Sequence of chain 19.C:
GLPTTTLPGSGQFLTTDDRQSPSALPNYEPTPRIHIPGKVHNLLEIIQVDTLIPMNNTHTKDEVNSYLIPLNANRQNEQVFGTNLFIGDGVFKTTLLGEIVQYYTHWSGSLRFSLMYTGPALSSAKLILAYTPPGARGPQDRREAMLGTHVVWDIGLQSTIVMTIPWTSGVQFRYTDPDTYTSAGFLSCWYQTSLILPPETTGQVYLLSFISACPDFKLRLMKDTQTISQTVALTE

Sequence of chain 18.A:
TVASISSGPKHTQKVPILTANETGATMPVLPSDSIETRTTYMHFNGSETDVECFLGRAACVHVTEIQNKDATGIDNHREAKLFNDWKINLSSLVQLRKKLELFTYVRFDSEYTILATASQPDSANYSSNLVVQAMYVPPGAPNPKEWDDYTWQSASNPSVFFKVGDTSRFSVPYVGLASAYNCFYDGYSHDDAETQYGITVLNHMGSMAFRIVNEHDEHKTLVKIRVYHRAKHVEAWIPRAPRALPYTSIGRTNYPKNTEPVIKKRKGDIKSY

Sequence of chain 18.C:
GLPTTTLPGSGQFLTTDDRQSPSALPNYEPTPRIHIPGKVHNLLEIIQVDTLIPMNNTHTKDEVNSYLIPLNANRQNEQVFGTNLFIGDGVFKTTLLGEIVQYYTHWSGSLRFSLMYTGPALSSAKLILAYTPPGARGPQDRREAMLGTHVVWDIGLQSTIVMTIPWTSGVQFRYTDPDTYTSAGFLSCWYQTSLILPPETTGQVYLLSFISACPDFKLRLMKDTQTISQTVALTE

Binding-site contacts:
Ligand atom N3A contacts residue ALA24 of chain 18.C at 3.6 Å.
Ligand atom C5 contacts residue LEU106 of chain 18.A at 3.5 Å (hydrophobic).
Ligand atom C4A contacts residue PRO174 of chain 18.A at 3.3 Å (hydrophobic).
Ligand atom C3 contacts residue LEU106 of chain 18.A at 3.4 Å (hydrophobic).
Ligand atom CL1 contacts residue LEU25 of chain 18.C at 3.5 Å.
Ligand atom C4 contacts residue LEU106 of chain 18.A at 2.5 Å (hydrophobic).
Ligand atom C3B contacts residue MET224 of chain 18.A at 3.4 Å (hydrophobic).
Ligand atom C1B contacts residue TYR152 of chain 18.A at 3.8 Å (hydrophobic).
Ligand atom C5A contacts residue ALA150 of chain 18.A at 3.2 Å (hydrophobic).
Ligand atom C5A contacts residue VAL176 of chain 18.A at 3.2 Å (hydrophobic).
Ligand atom O1 contacts residue MET221 of chain 18.A at 3.1 Å (h-bond).
Ligand atom N2 contacts residue ASN219 of chain 18.A at 3.4 Å (h-bond).
Ligand atom C1B contacts residue VAL188 of chain 18.A at 3.8 Å (hydrophobic).
Ligand atom C5A contacts residue PHE186 of chain 18.A at 3.5 Å (hydrophobic).
Ligand atom C4B contacts residue PHE186 of chain 18.A at 3.4 Å (hydrophobic).
Ligand atom C4A contacts residue SER175 of chain 18.A at 3.8 Å.
Ligand atom N2 contacts residue MET221 of chain 18.A at 3.5 Å (h-bond).
Ligand atom CL2 contacts residue ILE104 of chain 18.A at 3.1 Å.
Ligand atom N3A contacts residue PRO174 of chain 18.A at 3.6 Å (h-bond).
Ligand atom CL1 contacts residue VAL188 of chain 18.A at 3.5 Å.
Ligand atom C5C contacts residue VAL188 of chain 18.A at 2.9 Å (hydrophobic).
Ligand atom C6B contacts residue TYR152 of chain 18.A at 3.8 Å (hydrophobic).
Ligand atom C6B contacts residue VAL188 of chain 18.A at 3.8 Å (hydrophobic).
Ligand atom O1B contacts residue TYR152 of chain 18.A at 3.8 Å.
Ligand atom C1C contacts residue TYR128 of chain 18.A at 3.5 Å (hydrophobic).
Ligand atom C3D contacts residue LEU116 of chain 18.A at 3.6 Å (hydrophobic).
Ligand atom C3B contacts residue PHE186 of chain 18.A at 3.7 Å (hydrophobic).
Ligand atom C5B contacts residue TYR152 of chain 18.A at 3.8 Å (hydrophobic).
Ligand atom C2B contacts residue MET224 of chain 18.A at 3.6 Å (hydrophobic).
Ligand atom C3C contacts residue ILE104 of chain 18.A at 3.6 Å (hydrophobic).
Ligand atom C31 contacts residue ASN219 of chain 18.A at 3.8 Å.
Ligand atom C31 contacts residue LEU106 of chain 18.A at 3.8 Å (hydrophobic).
Ligand atom C4A contacts residue VAL176 of chain 18.A at 3.7 Å (hydrophobic).
Ligand atom O1A contacts residue PHE186 of chain 18.A at 2.9 Å.
Ligand atom O1D contacts residue SER107 of chain 18.A at 3.2 Å.
Ligand atom O1A contacts residue ALA150 of chain 18.A at 3.8 Å.
Ligand atom C2A contacts residue PHE186 of chain 18.A at 3.3 Å (hydrophobic).
Ligand atom C4C contacts residue TYR128 of chain 18.A at 3.5 Å (hydrophobic).
Ligand atom C2D contacts residue SER107 of chain 18.A at 3.8 Å.
Ligand atom CL2 contacts residue MET224 of chain 18.A at 2.9 Å.

The protein below binds the small molecule below.
Small molecule (SMILES): OCCOCOCc1cc(CCCCCOc2c(Cl)cc(C3=NCCO3)cc2Cl)on1